This small molecule binds to this protein.
Small molecule (SMILES): CN1C[C@H](NC(=O)Cc2ccc3c(c2)NC(=O)CO3)C[C@H]1CO

Sequence of chain 1.A:
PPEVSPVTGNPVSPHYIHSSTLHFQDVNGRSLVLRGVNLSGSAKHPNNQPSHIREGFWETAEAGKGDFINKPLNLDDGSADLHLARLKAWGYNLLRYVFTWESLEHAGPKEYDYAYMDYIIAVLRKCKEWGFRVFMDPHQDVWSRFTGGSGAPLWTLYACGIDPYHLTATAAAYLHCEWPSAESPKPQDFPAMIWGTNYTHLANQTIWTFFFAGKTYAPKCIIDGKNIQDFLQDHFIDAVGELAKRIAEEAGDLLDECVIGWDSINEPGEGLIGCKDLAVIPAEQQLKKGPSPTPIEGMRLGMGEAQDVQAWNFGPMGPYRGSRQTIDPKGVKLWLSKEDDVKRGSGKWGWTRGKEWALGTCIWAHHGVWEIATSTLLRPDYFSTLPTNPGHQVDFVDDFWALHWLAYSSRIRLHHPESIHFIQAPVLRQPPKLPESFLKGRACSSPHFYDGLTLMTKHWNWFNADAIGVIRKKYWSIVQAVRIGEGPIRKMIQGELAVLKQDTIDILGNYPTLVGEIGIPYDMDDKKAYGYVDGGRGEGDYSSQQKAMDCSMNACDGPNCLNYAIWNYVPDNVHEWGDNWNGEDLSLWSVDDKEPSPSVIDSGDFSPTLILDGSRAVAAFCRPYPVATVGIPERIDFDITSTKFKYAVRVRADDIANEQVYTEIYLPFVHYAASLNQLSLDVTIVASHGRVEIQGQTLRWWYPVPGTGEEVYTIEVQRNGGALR

Binding-site contacts:
Ligand atom C01 contacts residue GLU588 of chain 1.A at 3.4 Å.
Ligand atom O23 contacts residue GLU588 of chain 1.A at 2.6 Å (salt-bridge).
Ligand atom C22 contacts residue LYS48 of chain 1.A at 3.8 Å.
Ligand atom C10 contacts residue TYR454 of chain 1.A at 3.7 Å (hydrophobic).
Ligand atom C03 contacts residue LEU459 of chain 1.A at 3.7 Å (hydrophobic).
Ligand atom C09 contacts residue VAL431 of chain 1.A at 3.9 Å (hydrophobic).
Ligand atom C20 contacts residue TRP199 of chain 1.A at 3.8 Å (hydrophobic).
Ligand atom C11 contacts residue PHE453 of chain 1.A at 3.7 Å (hydrophobic).
Ligand atom C03 contacts residue GLU588 of chain 1.A at 3.3 Å.
Ligand atom C09 contacts residue TYR454 of chain 1.A at 4.0 Å (hydrophobic).
Ligand atom N02 contacts residue GLU588 of chain 1.A at 2.6 Å (salt-bridge).
Ligand atom C06 contacts residue GLU271 of chain 1.A at 3.7 Å.
Ligand atom C12 contacts residue TYR454 of chain 1.A at 3.6 Å (hydrophobic).
Ligand atom C04 contacts residue TRP199 of chain 1.A at 3.6 Å (hydrophobic).
Ligand atom C22 contacts residue GLU588 of chain 1.A at 3.3 Å.
Ligand atom C01 contacts residue LEU590 of chain 1.A at 3.6 Å (hydrophobic).
Ligand atom C18 contacts residue TYR454 of chain 1.A at 2.9 Å (hydrophobic).
Ligand atom C22 contacts residue TRP571 of chain 1.A at 3.1 Å (hydrophobic).
Ligand atom C04 contacts residue GLU588 of chain 1.A at 3.9 Å.
Ligand atom C01 contacts residue TYR454 of chain 1.A at 3.5 Å (hydrophobic).
Ligand atom C21 contacts residue GLU588 of chain 1.A at 3.6 Å.
Ligand atom O23 contacts residue LYS48 of chain 1.A at 2.8 Å (salt-bridge).
Ligand atom O23 contacts residue TRP585 of chain 1.A at 3.4 Å.
Ligand atom C01 contacts residue TRP571 of chain 1.A at 3.9 Å (hydrophobic).
Ligand atom C21 contacts residue GLU521 of chain 1.A at 3.7 Å.
Ligand atom C22 contacts residue TYR454 of chain 1.A at 4.0 Å (hydrophobic).
Ligand atom O19 contacts residue PHE453 of chain 1.A at 3.9 Å.
Ligand atom O19 contacts residue TYR454 of chain 1.A at 3.5 Å (h-bond).
Ligand atom C21 contacts residue TYR454 of chain 1.A at 3.5 Å (hydrophobic).
Ligand atom C16 contacts residue TYR454 of chain 1.A at 3.6 Å (hydrophobic).
Ligand atom C11 contacts residue HIS452 of chain 1.A at 3.6 Å.
Ligand atom C08 contacts residue GLU271 of chain 1.A at 3.4 Å.
Ligand atom O17 contacts residue ALA471 of chain 1.A at 3.4 Å.
Ligand atom O17 contacts residue GLY456 of chain 1.A at 3.6 Å.
Ligand atom C08 contacts residue VAL431 of chain 1.A at 3.9 Å (hydrophobic).
Ligand atom O23 contacts residue TRP571 of chain 1.A at 3.6 Å.
Ligand atom N05 contacts residue TYR454 of chain 1.A at 4.0 Å.
Ligand atom N05 contacts residue GLU271 of chain 1.A at 3.2 Å (salt-bridge).
Ligand atom C11 contacts residue TYR454 of chain 1.A at 3.7 Å (hydrophobic).
Ligand atom C20 contacts residue GLU588 of chain 1.A at 3.9 Å.